This protein binds this small molecule.
Small molecule (SMILES): OC[C@H]1O[C@H](O)[C@@H](O)[C@@H](O)[C@@H]1O

Binding-site contacts:
Ligand atom C1 contacts residue BMA3 of chain 1.S at 1.2 Å.
Ligand atom O3 contacts residue BMA3 of chain 1.S at 4.1 Å.
Ligand atom C4 contacts residue BMA3 of chain 1.S at 4.0 Å.
Ligand atom C2 contacts residue BMA3 of chain 1.S at 2.2 Å.
Ligand atom O2 contacts residue MAN4 of chain 1.S at 4.4 Å.
Ligand atom O5 contacts residue BMA3 of chain 1.S at 2.2 Å.
Ligand atom C6 contacts residue BMA3 of chain 1.S at 4.2 Å.
Ligand atom C3 contacts residue BMA3 of chain 1.S at 3.6 Å.
Ligand atom C5 contacts residue BMA3 of chain 1.S at 3.3 Å.
Ligand atom O2 contacts residue BMA3 of chain 1.S at 1.9 Å (h-bond).